Sequence of chain 1.B:
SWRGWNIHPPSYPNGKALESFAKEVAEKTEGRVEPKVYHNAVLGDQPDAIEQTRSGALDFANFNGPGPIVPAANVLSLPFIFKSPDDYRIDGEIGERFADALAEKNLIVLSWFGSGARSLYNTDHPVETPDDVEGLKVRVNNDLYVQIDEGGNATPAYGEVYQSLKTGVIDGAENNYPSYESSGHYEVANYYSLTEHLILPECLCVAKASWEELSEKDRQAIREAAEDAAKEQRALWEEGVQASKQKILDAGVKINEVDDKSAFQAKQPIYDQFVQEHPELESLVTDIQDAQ

Binding-site contacts:
Ligand atom C1 contacts residue SER211 of chain 1.B at 3.5 Å.
Ligand atom O6A contacts residue TYR190 of chain 1.B at 3.7 Å.
Ligand atom C4 contacts residue MSE169 of chain 1.B at 3.9 Å.
Ligand atom C5 contacts residue ARG146 of chain 1.B at 4.0 Å.
Ligand atom O1 contacts residue SER211 of chain 1.B at 3.3 Å (h-bond).
Ligand atom O3 contacts residue ILE31 of chain 1.B at 3.7 Å.
Ligand atom C6 contacts residue ARG167 of chain 1.B at 3.6 Å.
Ligand atom O1 contacts residue ASN208 of chain 1.B at 3.3 Å (h-bond).
Ligand atom C3 contacts residue HIS32 of chain 1.B at 3.6 Å.
Ligand atom C1 contacts residue ASN207 of chain 1.B at 3.5 Å.
Ligand atom O2 contacts residue GLU234 of chain 1.B at 2.5 Å (salt-bridge).
Ligand atom O3 contacts residue GLU234 of chain 1.B at 3.8 Å.
Ligand atom C6 contacts residue ARG146 of chain 1.B at 3.9 Å.
Ligand atom C4 contacts residue GLN70 of chain 1.B at 3.8 Å.
Ligand atom C6 contacts residue MSE169 of chain 1.B at 3.5 Å.
Ligand atom C5 contacts residue TYR190 of chain 1.B at 3.8 Å (hydrophobic).
Ligand atom O5 contacts residue ASN207 of chain 1.B at 3.1 Å (h-bond).
Ligand atom O1 contacts residue ASN207 of chain 1.B at 2.7 Å (h-bond).
Ligand atom C1 contacts residue ARG146 of chain 1.B at 3.6 Å.
Ligand atom O6B contacts residue TYR190 of chain 1.B at 3.4 Å.
Ligand atom C2 contacts residue GLU234 of chain 1.B at 3.2 Å.
Ligand atom C6 contacts residue ASN207 of chain 1.B at 3.8 Å.
Ligand atom C2 contacts residue HIS32 of chain 1.B at 3.7 Å.
Ligand atom O5 contacts residue ARG146 of chain 1.B at 2.9 Å (salt-bridge).
Ligand atom O3 contacts residue ASN88 of chain 1.B at 3.4 Å.
Ligand atom O2 contacts residue HIS32 of chain 1.B at 2.9 Å (h-bond).
Ligand atom O1 contacts residue ARG146 of chain 1.B at 3.2 Å (salt-bridge).
Ligand atom O6A contacts residue ASN207 of chain 1.B at 3.0 Å (h-bond).
Ligand atom C5 contacts residue ASN207 of chain 1.B at 3.8 Å.
Ligand atom C6 contacts residue TYR190 of chain 1.B at 3.5 Å (hydrophobic).
Ligand atom C3 contacts residue ILE31 of chain 1.B at 3.8 Å (hydrophobic).
Ligand atom O6B contacts residue MSE169 of chain 1.B at 3.4 Å.
Ligand atom O6A contacts residue ARG146 of chain 1.B at 2.9 Å (salt-bridge).
Ligand atom O6A contacts residue MSE169 of chain 1.B at 3.6 Å.
Ligand atom O6B contacts residue ARG167 of chain 1.B at 3.0 Å (salt-bridge).
Ligand atom O4 contacts residue GLN70 of chain 1.B at 3.1 Å (h-bond).
Ligand atom O4 contacts residue ILE31 of chain 1.B at 3.5 Å.
Ligand atom O3 contacts residue GLN70 of chain 1.B at 3.1 Å (h-bond).
Ligand atom O6A contacts residue ARG167 of chain 1.B at 2.8 Å (salt-bridge).
Ligand atom C2 contacts residue ASN88 of chain 1.B at 3.8 Å.

A small-molecule ligand and the protein it binds are described below.
Small molecule (SMILES): O=C(O)[C@H]1O[C@@H](O)[C@H](O)[C@@H](O)[C@@H]1O